Binding-site contacts:
Ligand atom C01 contacts residue MET104 of chain 1.A at 4.0 Å (hydrophobic).
Ligand atom N02 contacts residue ALA64 of chain 1.A at 3.8 Å.
Ligand atom C01 contacts residue ALA64 of chain 1.A at 3.8 Å (hydrophobic).
Ligand atom C18 contacts residue PHE146 of chain 1.A at 3.4 Å (hydrophobic).
Ligand atom N09 contacts residue PHE142 of chain 1.A at 3.6 Å.
Ligand atom C19 contacts residue LEU113 of chain 1.A at 3.6 Å (hydrophobic).
Ligand atom C05 contacts residue PHE142 of chain 1.A at 3.3 Å (hydrophobic).
Ligand atom C13 contacts residue GLY143 of chain 1.A at 3.4 Å.
Ligand atom CL contacts residue ALA64 of chain 1.A at 3.2 Å.
Ligand atom C15 contacts residue PHE146 of chain 1.A at 4.0 Å (hydrophobic).
Ligand atom C17 contacts residue MET104 of chain 1.A at 3.9 Å (hydrophobic).
Ligand atom C16 contacts residue MET104 of chain 1.A at 3.7 Å (hydrophobic).
Ligand atom O12 contacts residue ASN112 of chain 1.A at 3.5 Å (h-bond).
Ligand atom C06 contacts residue MET104 of chain 1.A at 3.6 Å (hydrophobic).
Ligand atom N02 contacts residue THR192 of chain 1.A at 3.9 Å.
Ligand atom C17 contacts residue PHE146 of chain 1.A at 3.3 Å (hydrophobic).
Ligand atom N07 contacts residue MET104 of chain 1.A at 3.8 Å.
Ligand atom O12 contacts residue PHE142 of chain 1.A at 3.9 Å.
Ligand atom BR contacts residue TRP172 of chain 1.A at 3.4 Å.
Ligand atom BR contacts residue LEU109 of chain 1.A at 3.9 Å.
Ligand atom C08 contacts residue PHE142 of chain 1.A at 3.4 Å (hydrophobic).
Ligand atom C15 contacts residue MET104 of chain 1.A at 3.7 Å (hydrophobic).
Ligand atom C18 contacts residue MET104 of chain 1.A at 3.8 Å (hydrophobic).
Ligand atom N11 contacts residue ALA61 of chain 1.A at 4.0 Å.
Ligand atom CL contacts residue ILE102 of chain 1.A at 2.9 Å.
Ligand atom BR contacts residue PHE146 of chain 1.A at 3.7 Å.
Ligand atom F22 contacts residue PHE146 of chain 1.A at 3.3 Å.
Ligand atom C13 contacts residue PHE142 of chain 1.A at 3.6 Å (hydrophobic).
Ligand atom O12 contacts residue MET104 of chain 1.A at 3.5 Å.
Ligand atom N04 contacts residue PHE142 of chain 1.A at 3.8 Å.
Ligand atom C20 contacts residue MET104 of chain 1.A at 3.4 Å (hydrophobic).
Ligand atom N09 contacts residue MET104 of chain 1.A at 3.3 Å.
Ligand atom N07 contacts residue PHE142 of chain 1.A at 3.2 Å.
Ligand atom N11 contacts residue ASP99 of chain 1.A at 3.9 Å.
Ligand atom C05 contacts residue MET104 of chain 1.A at 3.8 Å (hydrophobic).
Ligand atom C19 contacts residue MET104 of chain 1.A at 3.5 Å (hydrophobic).
Ligand atom C08 contacts residue MET104 of chain 1.A at 3.6 Å (hydrophobic).
Ligand atom C16 contacts residue PHE146 of chain 1.A at 3.4 Å (hydrophobic).
Ligand atom C06 contacts residue PHE142 of chain 1.A at 3.5 Å (hydrophobic).
Ligand atom N11 contacts residue ASN60 of chain 1.A at 3.8 Å.

This small molecule binds to this protein.
Small molecule (SMILES): Nc1nc(Cl)c2nc(O)n(Cc3ccc(Br)cc3F)c2n1

Sequence of chain 1.A:
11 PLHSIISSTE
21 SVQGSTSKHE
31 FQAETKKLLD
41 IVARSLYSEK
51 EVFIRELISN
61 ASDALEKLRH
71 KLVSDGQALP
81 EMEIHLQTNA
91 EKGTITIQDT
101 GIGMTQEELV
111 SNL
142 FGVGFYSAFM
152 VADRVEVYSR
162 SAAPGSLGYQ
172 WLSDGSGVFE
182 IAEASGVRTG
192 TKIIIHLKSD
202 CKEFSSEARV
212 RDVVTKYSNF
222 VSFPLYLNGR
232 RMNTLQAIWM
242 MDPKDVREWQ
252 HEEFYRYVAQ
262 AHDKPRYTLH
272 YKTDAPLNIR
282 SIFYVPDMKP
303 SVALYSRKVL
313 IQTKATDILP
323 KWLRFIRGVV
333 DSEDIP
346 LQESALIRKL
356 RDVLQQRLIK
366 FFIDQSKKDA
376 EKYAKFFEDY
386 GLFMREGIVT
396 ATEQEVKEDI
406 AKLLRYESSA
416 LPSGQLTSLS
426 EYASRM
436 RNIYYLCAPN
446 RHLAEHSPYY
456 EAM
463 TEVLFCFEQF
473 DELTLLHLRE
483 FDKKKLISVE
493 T